A protein and the small-molecule ligand that binds it are described below.
Small molecule (SMILES): CC(C)(C)CC(=O)c1c(CC(C)(C)C(=O)O)n(Cc2ccc(I)cc2)c2ccc(OCc3ccc4ccccc4n3)cc12

Binding-site contacts:
Ligand atom C12 contacts residue ILE119 of chain 1.D at 3.2 Å (hydrophobic).
Ligand atom C14 contacts residue GLY24 of chain 1.E at 3.6 Å.
Ligand atom C1 contacts residue ASP62 of chain 1.D at 3.6 Å.
Ligand atom C13 contacts residue LYS116 of chain 1.D at 3.4 Å.
Ligand atom C29 contacts residue LEU120 of chain 1.D at 3.4 Å (hydrophobic).
Ligand atom C16 contacts residue LYS116 of chain 1.D at 2.8 Å.
Ligand atom O27 contacts residue ILE119 of chain 1.D at 2.9 Å.
Ligand atom C5 contacts residue THR66 of chain 1.D at 3.6 Å.
Ligand atom C8 contacts residue ILE113 of chain 1.D at 3.7 Å (hydrophobic).
Ligand atom C20 contacts residue GLY24 of chain 1.E at 3.1 Å.
Ligand atom C32 contacts residue VAL21 of chain 1.E at 3.7 Å (hydrophobic).
Ligand atom C12 contacts residue LYS116 of chain 1.D at 2.8 Å.
Ligand atom C11 contacts residue ILE119 of chain 1.D at 3.5 Å (hydrophobic).
Ligand atom C11 contacts residue LYS116 of chain 1.D at 3.3 Å.
Ligand atom C29 contacts residue LYS116 of chain 1.D at 3.6 Å.
Ligand atom C34 contacts residue VAL21 of chain 1.E at 3.3 Å (hydrophobic).
Ligand atom C21 contacts residue VAL21 of chain 1.E at 3.6 Å (hydrophobic).
Ligand atom C7 contacts residue ALA63 of chain 1.D at 3.6 Å (hydrophobic).
Ligand atom C6 contacts residue ALA27 of chain 1.E at 3.6 Å (hydrophobic).
Ligand atom C28 contacts residue LYS116 of chain 1.D at 3.2 Å.
Ligand atom O35 contacts residue LEU120 of chain 1.D at 2.8 Å.
Ligand atom C32 contacts residue LEU120 of chain 1.D at 3.0 Å (hydrophobic).
Ligand atom C4 contacts residue ASP62 of chain 1.D at 3.7 Å.
Ligand atom C30 contacts residue LEU120 of chain 1.D at 3.1 Å (hydrophobic).
Ligand atom C2 contacts residue ASP62 of chain 1.D at 3.1 Å.
Ligand atom C21 contacts residue GLY24 of chain 1.E at 3.6 Å.
Ligand atom C5 contacts residue ASN23 of chain 1.E at 3.1 Å.
Ligand atom C21 contacts residue PHE25 of chain 1.E at 3.0 Å (hydrophobic).
Ligand atom C33 contacts residue LEU120 of chain 1.D at 3.6 Å (hydrophobic).
Ligand atom C5 contacts residue ALA27 of chain 1.E at 3.5 Å (hydrophobic).
Ligand atom C3 contacts residue ALA27 of chain 1.E at 3.7 Å (hydrophobic).
Ligand atom C3 contacts residue ASP62 of chain 1.D at 3.1 Å.
Ligand atom C4 contacts residue ASN23 of chain 1.E at 3.3 Å.
Ligand atom C20 contacts residue PHE25 of chain 1.E at 2.9 Å (hydrophobic).
Ligand atom C10 contacts residue ILE119 of chain 1.D at 3.3 Å (hydrophobic).
Ligand atom N17 contacts residue LYS116 of chain 1.D at 3.7 Å.
Ligand atom C4 contacts residue ALA27 of chain 1.E at 3.5 Å (hydrophobic).
Ligand atom C31 contacts residue PHE123 of chain 1.D at 3.1 Å (hydrophobic).
Ligand atom C14 contacts residue LYS116 of chain 1.D at 3.3 Å.
Ligand atom C15 contacts residue LYS116 of chain 1.D at 3.0 Å.

Sequence of chain 1.E:
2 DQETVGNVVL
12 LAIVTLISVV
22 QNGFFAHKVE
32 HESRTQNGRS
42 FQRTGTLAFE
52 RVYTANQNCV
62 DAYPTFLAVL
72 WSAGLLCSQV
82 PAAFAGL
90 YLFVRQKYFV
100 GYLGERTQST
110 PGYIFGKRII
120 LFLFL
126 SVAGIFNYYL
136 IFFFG

Sequence of chain 1.D:
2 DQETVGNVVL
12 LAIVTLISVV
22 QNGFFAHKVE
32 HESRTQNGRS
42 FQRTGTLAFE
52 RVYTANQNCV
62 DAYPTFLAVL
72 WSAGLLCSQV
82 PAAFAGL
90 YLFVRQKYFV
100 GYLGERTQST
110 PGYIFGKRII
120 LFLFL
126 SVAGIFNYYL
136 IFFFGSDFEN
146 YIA